A small-molecule ligand and the protein it binds are described below.
Small molecule (SMILES): Cc1cn([C@H]2C[C@H](O)[C@@H](CO[P](=O)(O)O[P](=O)(O)O[C@H]3O[C@H](C)[C@H](O)[C@H](N)[C@H]3O)O2)c(=O)[nH]c1=O

Sequence of chain 1.B:
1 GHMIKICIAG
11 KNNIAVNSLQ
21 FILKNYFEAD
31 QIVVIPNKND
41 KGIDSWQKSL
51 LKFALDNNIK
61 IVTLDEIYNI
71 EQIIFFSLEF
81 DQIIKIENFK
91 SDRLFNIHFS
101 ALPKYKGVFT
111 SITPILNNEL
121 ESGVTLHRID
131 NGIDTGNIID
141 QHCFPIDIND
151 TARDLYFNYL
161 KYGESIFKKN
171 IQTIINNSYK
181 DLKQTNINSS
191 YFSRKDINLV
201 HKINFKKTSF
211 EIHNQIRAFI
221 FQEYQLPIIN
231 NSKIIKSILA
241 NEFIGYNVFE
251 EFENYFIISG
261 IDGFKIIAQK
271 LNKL

Binding-site contacts:
Ligand atom O1B contacts residue PHE109 of chain 1.B at 2.9 Å (h-bond).
Ligand atom N3Q contacts residue FON1 of chain 1.N at 2.9 Å (h-bond).
Ligand atom O1B contacts residue ARG194 of chain 1.B at 2.7 Å (salt-bridge).
Ligand atom C4 contacts residue TYR224 of chain 1.B at 3.4 Å (hydrophobic).
Ligand atom C6 contacts residue TYR224 of chain 1.B at 3.6 Å (hydrophobic).
Ligand atom O4Q contacts residue FON1 of chain 1.N at 3.5 Å (h-bond).
Ligand atom C6Q contacts residue GLU79 of chain 1.B at 3.7 Å.
Ligand atom O5Q contacts residue ARG194 of chain 1.B at 3.0 Å (salt-bridge).
Ligand atom C1' contacts residue PHE221 of chain 1.B at 3.4 Å (hydrophobic).
Ligand atom N1 contacts residue TYR224 of chain 1.B at 3.5 Å.
Ligand atom O4 contacts residue LEU199 of chain 1.B at 3.2 Å.
Ligand atom O2A contacts residue ARG194 of chain 1.B at 3.4 Å (salt-bridge).
Ligand atom N3 contacts residue GLN225 of chain 1.B at 2.8 Å (h-bond).
Ligand atom O4Q contacts residue PHE80 of chain 1.B at 2.7 Å (h-bond).
Ligand atom C2' contacts residue ILE112 of chain 1.B at 3.8 Å (hydrophobic).
Ligand atom N3 contacts residue TYR224 of chain 1.B at 3.2 Å.
Ligand atom C5 contacts residue TYR224 of chain 1.B at 3.5 Å (hydrophobic).
Ligand atom O3' contacts residue THR110 of chain 1.B at 3.4 Å (h-bond).
Ligand atom C2 contacts residue TYR224 of chain 1.B at 3.6 Å (hydrophobic).
Ligand atom C2 contacts residue GLN225 of chain 1.B at 3.7 Å.
Ligand atom O2B contacts residue PHE109 of chain 1.B at 3.6 Å.
Ligand atom O4' contacts residue TYR224 of chain 1.B at 3.5 Å.
Ligand atom O4 contacts residue TYR224 of chain 1.B at 3.7 Å.
Ligand atom C5M contacts residue TYR224 of chain 1.B at 3.6 Å (hydrophobic).
Ligand atom O1B contacts residue VAL108 of chain 1.B at 3.7 Å.
Ligand atom O3' contacts residue PHE109 of chain 1.B at 3.3 Å.
Ligand atom O2Q contacts residue GLY107 of chain 1.B at 2.7 Å (h-bond).
Ligand atom O4Q contacts residue ASP81 of chain 1.B at 3.8 Å.
Ligand atom C5' contacts residue TYR156 of chain 1.B at 3.6 Å (hydrophobic).
Ligand atom C3Q contacts residue GLU79 of chain 1.B at 3.6 Å.
Ligand atom C4Q contacts residue PHE80 of chain 1.B at 3.4 Å (hydrophobic).
Ligand atom O4 contacts residue GLN225 of chain 1.B at 3.7 Å.
Ligand atom PB contacts residue PHE109 of chain 1.B at 3.5 Å.
Ligand atom O2 contacts residue GLN225 of chain 1.B at 2.9 Å (h-bond).
Ligand atom C1Q contacts residue ARG194 of chain 1.B at 3.5 Å.
Ligand atom O1A contacts residue LYS11 of chain 1.B at 2.8 Å (salt-bridge).
Ligand atom O4' contacts residue PHE221 of chain 1.B at 3.3 Å.
Ligand atom O2 contacts residue PHE221 of chain 1.B at 3.7 Å.
Ligand atom O3' contacts residue SER111 of chain 1.B at 3.2 Å (h-bond).
Ligand atom O2B contacts residue THR110 of chain 1.B at 3.6 Å (h-bond).